Binding-site contacts:
Ligand atom O2 contacts residue MET165 of chain 1.A at 3.3 Å.
Ligand atom O contacts residue GLN189 of chain 1.A at 3.1 Å.
Ligand atom C2 contacts residue DMS1 of chain 1.E at 3.7 Å.
Ligand atom O contacts residue DMS1 of chain 1.E at 2.7 Å.
Ligand atom C2 contacts residue MET49 of chain 1.A at 3.7 Å (hydrophobic).
Ligand atom C contacts residue HIS164 of chain 1.A at 3.9 Å.
Ligand atom C3 contacts residue DMS1 of chain 1.E at 3.8 Å.
Ligand atom C2 contacts residue ARG188 of chain 1.A at 3.7 Å.
Ligand atom S contacts residue DMS1 of chain 1.E at 3.7 Å.
Ligand atom CL contacts residue ASP187 of chain 1.A at 3.3 Å.
Ligand atom CL contacts residue HIS164 of chain 1.A at 3.6 Å.
Ligand atom C contacts residue MET165 of chain 1.A at 3.5 Å (hydrophobic).
Ligand atom C1 contacts residue MET165 of chain 1.A at 3.5 Å (hydrophobic).
Ligand atom O1 contacts residue GLN189 of chain 1.A at 3.2 Å.
Ligand atom C13 contacts residue ASN142 of chain 1.A at 3.8 Å.
Ligand atom C10 contacts residue MET165 of chain 1.A at 3.8 Å (hydrophobic).
Ligand atom S contacts residue GLN189 of chain 1.A at 3.6 Å.
Ligand atom C10 contacts residue CYS145 of chain 1.A at 3.7 Å (hydrophobic).
Ligand atom C10 contacts residue HIS163 of chain 1.A at 3.4 Å.
Ligand atom O2 contacts residue GLU166 of chain 1.A at 3.0 Å (salt-bridge).
Ligand atom C1 contacts residue MET49 of chain 1.A at 3.6 Å (hydrophobic).
Ligand atom N2 contacts residue GLU166 of chain 1.A at 3.9 Å.
Ligand atom C11 contacts residue GLU166 of chain 1.A at 3.7 Å.
Ligand atom C10 contacts residue GLU166 of chain 1.A at 3.7 Å.
Ligand atom C13 contacts residue LEU141 of chain 1.A at 3.8 Å (hydrophobic).
Ligand atom C5 contacts residue MET165 of chain 1.A at 3.5 Å (hydrophobic).
Ligand atom C11 contacts residue HIS163 of chain 1.A at 3.8 Å.
Ligand atom C contacts residue MET49 of chain 1.A at 3.7 Å (hydrophobic).
Ligand atom C11 contacts residue PHE140 of chain 1.A at 3.7 Å (hydrophobic).
Ligand atom C11 contacts residue LEU141 of chain 1.A at 3.8 Å (hydrophobic).
Ligand atom CL contacts residue HIS41 of chain 1.A at 3.5 Å.
Ligand atom C1 contacts residue ARG188 of chain 1.A at 3.7 Å.
Ligand atom C13 contacts residue PHE140 of chain 1.A at 3.5 Å (hydrophobic).
Ligand atom CL contacts residue MET165 of chain 1.A at 3.8 Å.
Ligand atom N2 contacts residue SER144 of chain 1.A at 3.7 Å.
Ligand atom C5 contacts residue HIS164 of chain 1.A at 3.3 Å.
Ligand atom C14 contacts residue GLU166 of chain 1.A at 3.8 Å.
Ligand atom C13 contacts residue GLU166 of chain 1.A at 3.5 Å.
Ligand atom N2 contacts residue HIS163 of chain 1.A at 2.7 Å (h-bond).
Ligand atom C12 contacts residue GLU166 of chain 1.A at 3.7 Å.

A small-molecule ligand and the protein it binds are described below.
Small molecule (SMILES): O=C(Nc1cncc2c1CCCC2)[C@@H]1CNS(=O)(=O)c2ccc(Cl)cc21

Sequence of chain 1.A:
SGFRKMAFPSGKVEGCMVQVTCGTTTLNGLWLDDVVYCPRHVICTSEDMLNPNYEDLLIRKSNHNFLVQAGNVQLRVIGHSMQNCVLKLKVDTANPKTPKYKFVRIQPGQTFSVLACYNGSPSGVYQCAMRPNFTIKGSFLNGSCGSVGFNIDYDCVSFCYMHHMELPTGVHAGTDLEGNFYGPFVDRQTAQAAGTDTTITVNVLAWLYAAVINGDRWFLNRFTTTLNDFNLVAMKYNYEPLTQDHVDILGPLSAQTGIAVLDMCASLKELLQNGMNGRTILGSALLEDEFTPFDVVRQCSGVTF

Sequence of chain 1.B:
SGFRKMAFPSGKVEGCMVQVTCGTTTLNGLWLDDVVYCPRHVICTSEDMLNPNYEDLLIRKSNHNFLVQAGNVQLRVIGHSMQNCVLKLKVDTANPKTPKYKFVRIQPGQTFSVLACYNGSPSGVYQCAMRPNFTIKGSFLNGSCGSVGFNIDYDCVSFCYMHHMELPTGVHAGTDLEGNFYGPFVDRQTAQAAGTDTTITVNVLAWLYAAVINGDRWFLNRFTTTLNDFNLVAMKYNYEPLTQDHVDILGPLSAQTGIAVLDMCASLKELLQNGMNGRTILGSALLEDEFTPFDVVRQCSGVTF